Sequence of chain 1.B:
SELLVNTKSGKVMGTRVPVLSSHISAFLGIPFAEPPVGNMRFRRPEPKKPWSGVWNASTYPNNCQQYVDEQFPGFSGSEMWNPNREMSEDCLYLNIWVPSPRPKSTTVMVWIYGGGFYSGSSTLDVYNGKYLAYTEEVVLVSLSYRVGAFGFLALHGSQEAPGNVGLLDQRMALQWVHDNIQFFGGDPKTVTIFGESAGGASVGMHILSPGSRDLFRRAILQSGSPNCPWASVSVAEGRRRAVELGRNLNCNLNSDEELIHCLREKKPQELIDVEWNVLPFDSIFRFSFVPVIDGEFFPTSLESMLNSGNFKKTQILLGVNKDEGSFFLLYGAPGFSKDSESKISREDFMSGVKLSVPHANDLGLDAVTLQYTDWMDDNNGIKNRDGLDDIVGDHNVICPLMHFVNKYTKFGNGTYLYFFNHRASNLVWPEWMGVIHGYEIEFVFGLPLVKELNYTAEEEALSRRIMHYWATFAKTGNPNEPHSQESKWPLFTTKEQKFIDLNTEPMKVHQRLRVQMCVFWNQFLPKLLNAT

A protein and the small-molecule ligand that binds it are described below.
Small molecule (SMILES): CC(=O)N[C@@H]1[C@@H](O)[C@H](O)[C@@H](CO)O[C@H]1O

Binding-site contacts:
Ligand atom O5 contacts residue ASN457 of chain 1.B at 2.4 Å (h-bond).
Ligand atom C1 contacts residue GLU455 of chain 1.B at 3.8 Å.
Ligand atom C2 contacts residue GLU455 of chain 1.B at 3.3 Å.
Ligand atom C1 contacts residue ASN457 of chain 1.B at 1.4 Å.
Ligand atom N2 contacts residue ASN457 of chain 1.B at 2.9 Å (h-bond).
Ligand atom C7 contacts residue GLU455 of chain 1.B at 3.8 Å.
Ligand atom C5 contacts residue ASN457 of chain 1.B at 3.7 Å.
Ligand atom O7 contacts residue ASN457 of chain 1.B at 3.1 Å (h-bond).
Ligand atom C8 contacts residue ASN457 of chain 1.B at 4.3 Å.
Ligand atom C8 contacts residue GLU455 of chain 1.B at 3.5 Å.
Ligand atom N2 contacts residue GLU455 of chain 1.B at 2.8 Å (salt-bridge).
Ligand atom O3 contacts residue GLU455 of chain 1.B at 3.5 Å (salt-bridge).
Ligand atom C4 contacts residue GLU455 of chain 1.B at 4.3 Å.
Ligand atom C2 contacts residue ASN457 of chain 1.B at 2.5 Å.
Ligand atom C5 contacts residue GLU455 of chain 1.B at 4.5 Å.
Ligand atom C3 contacts residue GLU455 of chain 1.B at 3.1 Å.
Ligand atom C7 contacts residue ASN457 of chain 1.B at 3.2 Å.
Ligand atom C3 contacts residue ASN457 of chain 1.B at 3.8 Å.
Ligand atom C4 contacts residue ASN457 of chain 1.B at 4.2 Å.